The protein below binds the small molecule below.
Small molecule (SMILES): Cc1cn([C@H]2C[C@H](N=[N+]=[N-])[C@@H](CO[P](=O)(O)O[P](=O)(O)O[P](=O)(O)O[P](=O)(O)OC[C@H]3O[C@@H](n4cnc5c(N)ncnc54)[C@H](O)[C@@H]3O)O2)c(=O)[nH]c1=O

Binding-site contacts:
Ligand atom N3B contacts residue ASP115 of chain 1.A at 3.2 Å.
Ligand atom O2A contacts residue ARG74 of chain 1.A at 3.5 Å (salt-bridge).
Ligand atom C31 contacts residue ARG72 of chain 1.A at 2.8 Å.
Ligand atom O2G contacts residue MG1 of chain 1.R at 2.1 Å.
Ligand atom O2B contacts residue ASP187 of chain 1.A at 3.2 Å (salt-bridge).
Ligand atom N3' contacts residue TYR117 of chain 1.A at 3.0 Å (h-bond).
Ligand atom C2R contacts residue TYR217 of chain 1.A at 3.4 Å (hydrophobic).
Ligand atom PB contacts residue MG1 of chain 1.R at 3.1 Å.
Ligand atom O41 contacts residue PRO219 of chain 1.A at 2.7 Å.
Ligand atom O41 contacts residue GLN221 of chain 1.A at 3.1 Å (h-bond).
Ligand atom O31 contacts residue ARG72 of chain 1.A at 2.5 Å (salt-bridge).
Ligand atom PG contacts residue MG1 of chain 1.R at 3.1 Å.
Ligand atom O2 contacts residue GLN153 of chain 1.A at 3.1 Å (h-bond).
Ligand atom O2G contacts residue VAL113 of chain 1.A at 3.2 Å (h-bond).
Ligand atom O1A contacts residue MG1 of chain 1.R at 2.1 Å.
Ligand atom N3A contacts residue ALA116 of chain 1.A at 3.0 Å (h-bond).
Ligand atom O3B contacts residue MG1 of chain 1.R at 3.4 Å.
Ligand atom C41 contacts residue GLN221 of chain 1.A at 3.2 Å.
Ligand atom C2 contacts residue GLN153 of chain 1.A at 3.3 Å.
Ligand atom O2G contacts residue ASP112 of chain 1.A at 2.5 Å (salt-bridge).
Ligand atom O1A contacts residue ASP112 of chain 1.A at 2.9 Å (salt-bridge).
Ligand atom O2B contacts residue ALA116 of chain 1.A at 3.4 Å (h-bond).
Ligand atom O2B contacts residue MG1 of chain 1.R at 2.0 Å.
Ligand atom O3A contacts residue ARG74 of chain 1.A at 3.1 Å (salt-bridge).
Ligand atom O3G contacts residue ARG72 of chain 1.A at 3.1 Å (salt-bridge).
Ligand atom O2B contacts residue VAL113 of chain 1.A at 2.9 Å (h-bond).
Ligand atom O1A contacts residue ASP187 of chain 1.A at 3.0 Å (salt-bridge).
Ligand atom C5' contacts residue ASP187 of chain 1.A at 3.2 Å.
Ligand atom C1' contacts residue TYR117 of chain 1.A at 3.5 Å (hydrophobic).
Ligand atom N3B contacts residue ALA116 of chain 1.A at 2.9 Å (h-bond).
Ligand atom N3A contacts residue TYR117 of chain 1.A at 2.9 Å (h-bond).
Ligand atom C2' contacts residue GLN153 of chain 1.A at 3.5 Å.
Ligand atom O1D contacts residue ARG72 of chain 1.A at 2.4 Å (salt-bridge).
Ligand atom N3' contacts residue ALA116 of chain 1.A at 3.5 Å.
Ligand atom PD contacts residue ARG72 of chain 1.A at 2.8 Å.
Ligand atom PA contacts residue MG1 of chain 1.R at 3.4 Å.
Ligand atom C2' contacts residue TYR117 of chain 1.A at 3.4 Å (hydrophobic).
Ligand atom N3B contacts residue PHE118 of chain 1.A at 3.0 Å.
Ligand atom N3B contacts residue TYR117 of chain 1.A at 3.2 Å (h-bond).
Ligand atom O51 contacts residue ARG72 of chain 1.A at 2.4 Å (salt-bridge).

Sequence of chain 1.A:
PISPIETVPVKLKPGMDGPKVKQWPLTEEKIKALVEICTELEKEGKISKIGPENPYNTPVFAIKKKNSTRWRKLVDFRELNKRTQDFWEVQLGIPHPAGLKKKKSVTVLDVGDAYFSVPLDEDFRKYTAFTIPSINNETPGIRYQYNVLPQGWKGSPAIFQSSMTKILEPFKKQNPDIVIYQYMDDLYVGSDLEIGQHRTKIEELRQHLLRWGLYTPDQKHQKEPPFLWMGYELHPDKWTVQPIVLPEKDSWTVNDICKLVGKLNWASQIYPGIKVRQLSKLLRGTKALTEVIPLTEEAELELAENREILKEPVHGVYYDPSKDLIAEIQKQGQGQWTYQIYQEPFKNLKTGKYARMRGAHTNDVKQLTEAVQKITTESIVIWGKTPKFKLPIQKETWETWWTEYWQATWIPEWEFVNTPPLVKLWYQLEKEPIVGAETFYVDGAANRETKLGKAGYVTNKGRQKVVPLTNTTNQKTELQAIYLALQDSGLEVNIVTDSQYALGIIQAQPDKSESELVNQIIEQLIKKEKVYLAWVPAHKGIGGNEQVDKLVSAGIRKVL